Sequence of chain 1.C:
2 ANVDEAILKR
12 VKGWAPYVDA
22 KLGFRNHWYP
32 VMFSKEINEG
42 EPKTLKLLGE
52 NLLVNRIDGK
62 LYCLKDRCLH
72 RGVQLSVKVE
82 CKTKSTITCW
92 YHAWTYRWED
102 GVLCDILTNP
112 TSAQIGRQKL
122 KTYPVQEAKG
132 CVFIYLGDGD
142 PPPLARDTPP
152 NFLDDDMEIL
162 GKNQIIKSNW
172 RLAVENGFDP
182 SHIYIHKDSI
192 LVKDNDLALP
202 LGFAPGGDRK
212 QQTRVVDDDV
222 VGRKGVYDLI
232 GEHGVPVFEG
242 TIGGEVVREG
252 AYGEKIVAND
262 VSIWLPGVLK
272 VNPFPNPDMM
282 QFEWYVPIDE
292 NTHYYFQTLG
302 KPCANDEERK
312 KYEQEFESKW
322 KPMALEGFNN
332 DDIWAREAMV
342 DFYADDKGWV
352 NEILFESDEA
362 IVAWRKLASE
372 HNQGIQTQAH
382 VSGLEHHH

Binding-site contacts:
Ligand atom C9A contacts residue LEU270 of chain 1.C at 4.1 Å (hydrophobic).
Ligand atom C8A contacts residue HIS183 of chain 1.C at 4.4 Å.
Ligand atom C4A contacts residue PHE329 of chain 1.C at 3.9 Å (hydrophobic).
Ligand atom C2 contacts residue GLU284 of chain 1.C at 3.7 Å.
Ligand atom N9 contacts residue HIS183 of chain 1.C at 3.9 Å.
Ligand atom C5 contacts residue ALA259 of chain 1.C at 3.8 Å (hydrophobic).
Ligand atom C9A contacts residue GLY178 of chain 1.C at 4.1 Å.
Ligand atom C1 contacts residue GLU284 of chain 1.C at 4.1 Å.
Ligand atom N9 contacts residue VAL272 of chain 1.C at 4.0 Å.
Ligand atom C3 contacts residue PHE275 of chain 1.C at 3.9 Å (hydrophobic).
Ligand atom C2 contacts residue LEU270 of chain 1.C at 4.0 Å (hydrophobic).
Ligand atom C1 contacts residue GLY178 of chain 1.C at 3.9 Å.
Ligand atom C6 contacts residue ILE184 of chain 1.C at 4.2 Å (hydrophobic).
Ligand atom C6 contacts residue ALA259 of chain 1.C at 3.3 Å (hydrophobic).
Ligand atom C5 contacts residue PHE329 of chain 1.C at 4.2 Å (hydrophobic).
Ligand atom C7 contacts residue ILE184 of chain 1.C at 4.1 Å (hydrophobic).
Ligand atom C8 contacts residue VAL262 of chain 1.C at 4.1 Å (hydrophobic).
Ligand atom C7 contacts residue ALA259 of chain 1.C at 3.6 Å (hydrophobic).
Ligand atom N9 contacts residue LEU270 of chain 1.C at 4.4 Å.
Ligand atom C3 contacts residue VAL272 of chain 1.C at 4.1 Å (hydrophobic).
Ligand atom N9 contacts residue GLY178 of chain 1.C at 3.5 Å (h-bond).
Ligand atom C9A contacts residue VAL272 of chain 1.C at 3.5 Å (hydrophobic).
Ligand atom C3 contacts residue GLN282 of chain 1.C at 3.6 Å.
Ligand atom C4 contacts residue ASN330 of chain 1.C at 4.3 Å.
Ligand atom C4B contacts residue PHE329 of chain 1.C at 4.3 Å (hydrophobic).
Ligand atom C2 contacts residue GLN282 of chain 1.C at 3.8 Å.
Ligand atom C5 contacts residue VAL272 of chain 1.C at 4.3 Å (hydrophobic).
Ligand atom C3 contacts residue PHE329 of chain 1.C at 3.9 Å (hydrophobic).
Ligand atom C2 contacts residue VAL272 of chain 1.C at 3.9 Å (hydrophobic).
Ligand atom C4 contacts residue PHE329 of chain 1.C at 3.3 Å (hydrophobic).
Ligand atom C4 contacts residue PHE275 of chain 1.C at 3.5 Å (hydrophobic).
Ligand atom C1 contacts residue VAL272 of chain 1.C at 3.5 Å (hydrophobic).
Ligand atom C6 contacts residue LEU200 of chain 1.C at 4.3 Å (hydrophobic).
Ligand atom C2 contacts residue ASN330 of chain 1.C at 3.6 Å.
Ligand atom C3 contacts residue ASN330 of chain 1.C at 3.3 Å.
Ligand atom C4A contacts residue VAL272 of chain 1.C at 3.8 Å (hydrophobic).
Ligand atom C1 contacts residue LEU270 of chain 1.C at 3.3 Å (hydrophobic).
Ligand atom C4B contacts residue VAL272 of chain 1.C at 4.0 Å (hydrophobic).
Ligand atom C5 contacts residue PHE275 of chain 1.C at 3.9 Å (hydrophobic).
Ligand atom C4 contacts residue VAL272 of chain 1.C at 4.1 Å (hydrophobic).

The small molecule below binds the protein below.
Small molecule (SMILES): c1ccc2c(c1)[nH]c1ccccc12